Sequence of chain 1.D:
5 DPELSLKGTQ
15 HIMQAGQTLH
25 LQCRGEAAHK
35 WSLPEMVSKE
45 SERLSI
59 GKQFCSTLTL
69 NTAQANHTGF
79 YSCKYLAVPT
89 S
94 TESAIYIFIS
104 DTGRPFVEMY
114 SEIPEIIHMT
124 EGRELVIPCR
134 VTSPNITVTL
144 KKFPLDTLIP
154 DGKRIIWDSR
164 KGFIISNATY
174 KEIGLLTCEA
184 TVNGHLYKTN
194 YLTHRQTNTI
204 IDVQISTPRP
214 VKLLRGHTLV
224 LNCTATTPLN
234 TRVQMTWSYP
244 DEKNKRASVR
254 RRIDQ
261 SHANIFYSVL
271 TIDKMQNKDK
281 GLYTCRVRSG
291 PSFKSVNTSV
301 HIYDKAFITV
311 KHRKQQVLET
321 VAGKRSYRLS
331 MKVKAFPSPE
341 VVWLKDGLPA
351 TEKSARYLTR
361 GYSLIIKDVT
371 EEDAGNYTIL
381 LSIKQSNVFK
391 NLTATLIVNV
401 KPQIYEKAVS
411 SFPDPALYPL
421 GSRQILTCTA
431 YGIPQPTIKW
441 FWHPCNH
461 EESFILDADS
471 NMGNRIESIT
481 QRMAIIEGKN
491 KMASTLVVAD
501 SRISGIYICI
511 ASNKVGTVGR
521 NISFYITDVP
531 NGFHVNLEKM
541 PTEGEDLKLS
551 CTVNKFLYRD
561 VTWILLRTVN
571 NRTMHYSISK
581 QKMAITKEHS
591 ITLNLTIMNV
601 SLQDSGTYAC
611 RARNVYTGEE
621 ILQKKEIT

The protein below binds the small molecule below.
Small molecule (SMILES): CC(=O)N[C@@H]1[C@@H](O)[C@H](O)[C@@H](CO)O[C@H]1O

Binding-site contacts:
Ligand atom C3 contacts residue ASN138 of chain 1.D at 3.8 Å.
Ligand atom C4 contacts residue ASN138 of chain 1.D at 4.2 Å.
Ligand atom C7 contacts residue ASN138 of chain 1.D at 3.4 Å.
Ligand atom O7 contacts residue ASN138 of chain 1.D at 3.6 Å (h-bond).
Ligand atom C2 contacts residue ASN138 of chain 1.D at 2.5 Å.
Ligand atom C5 contacts residue ASN138 of chain 1.D at 3.7 Å.
Ligand atom C8 contacts residue ASN138 of chain 1.D at 3.9 Å.
Ligand atom N2 contacts residue ASN138 of chain 1.D at 2.9 Å (h-bond).
Ligand atom O5 contacts residue ASN138 of chain 1.D at 2.4 Å (h-bond).
Ligand atom C1 contacts residue ASN138 of chain 1.D at 1.4 Å.